Binding-site contacts:
Ligand atom O5 contacts residue LYS291 of chain 1.B at 3.2 Å (salt-bridge).
Ligand atom O4 contacts residue LYS184 of chain 1.B at 3.4 Å (salt-bridge).
Ligand atom C5 contacts residue LYS291 of chain 1.B at 3.1 Å.
Ligand atom O6A contacts residue ARG312 of chain 1.B at 3.3 Å (salt-bridge).
Ligand atom O3 contacts residue ASP261 of chain 1.B at 2.7 Å (salt-bridge).
Ligand atom O5 contacts residue ASN252 of chain 1.B at 3.1 Å (h-bond).
Ligand atom O6A contacts residue SER262 of chain 1.B at 2.7 Å (h-bond).
Ligand atom O6B contacts residue LYS184 of chain 1.B at 2.9 Å (salt-bridge).
Ligand atom O2 contacts residue LYS184 of chain 1.B at 3.0 Å (salt-bridge).
Ligand atom O3 contacts residue LYS291 of chain 1.B at 3.0 Å (salt-bridge).
Ligand atom O6A contacts residue GLU286 of chain 1.B at 2.5 Å (salt-bridge).
Ligand atom C4 contacts residue ARG312 of chain 1.B at 3.5 Å.
Ligand atom O3 contacts residue GLN215 of chain 1.B at 3.0 Å (h-bond).
Ligand atom C2 contacts residue SER253 of chain 1.B at 3.5 Å.
Ligand atom O6B contacts residue SER262 of chain 1.B at 2.7 Å (h-bond).
Ligand atom O4 contacts residue LYS291 of chain 1.B at 3.0 Å (salt-bridge).
Ligand atom C6 contacts residue GLU286 of chain 1.B at 3.1 Å.
Ligand atom O1 contacts residue ARG146 of chain 1.B at 3.4 Å (salt-bridge).
Ligand atom C3 contacts residue ASN394 of chain 1.B at 3.6 Å.
Ligand atom O2 contacts residue ASN394 of chain 1.B at 3.4 Å.
Ligand atom O6B contacts residue GLU255 of chain 1.B at 3.5 Å (salt-bridge).
Ligand atom O6A contacts residue ARG258 of chain 1.B at 2.8 Å (salt-bridge).
Ligand atom O6B contacts residue NA1 of chain 1.G at 2.3 Å (h-bond).
Ligand atom C4 contacts residue MLI1 of chain 1.H at 3.0 Å.
Ligand atom C6 contacts residue LYS291 of chain 1.B at 3.6 Å.
Ligand atom C3 contacts residue ASP261 of chain 1.B at 3.5 Å.
Ligand atom O6B contacts residue ARG285 of chain 1.B at 3.3 Å (salt-bridge).
Ligand atom O6B contacts residue ASN252 of chain 1.B at 2.9 Å (h-bond).
Ligand atom O3 contacts residue HIS313 of chain 1.B at 2.9 Å (h-bond).
Ligand atom O2 contacts residue SER253 of chain 1.B at 2.8 Å (h-bond).
Ligand atom C6 contacts residue SER262 of chain 1.B at 3.5 Å.
Ligand atom O6A contacts residue MLI1 of chain 1.H at 3.5 Å (h-bond).
Ligand atom O5 contacts residue ARG146 of chain 1.B at 2.9 Å (salt-bridge).
Ligand atom O6A contacts residue LYS291 of chain 1.B at 3.0 Å (salt-bridge).
Ligand atom O3 contacts residue LYS184 of chain 1.B at 2.8 Å (salt-bridge).
Ligand atom O6B contacts residue GLU286 of chain 1.B at 2.9 Å (salt-bridge).
Ligand atom C6 contacts residue NA1 of chain 1.G at 3.3 Å.
Ligand atom C3 contacts residue HIS313 of chain 1.B at 3.6 Å.
Ligand atom O6A contacts residue ASP261 of chain 1.B at 3.2 Å.
Ligand atom O6B contacts residue ARG146 of chain 1.B at 2.8 Å (salt-bridge).

The protein below binds the small molecule below.
Small molecule (SMILES): O=C1O[C@@H](C(=O)O)[C@@H](O[C@@H]2O[C@@H](C(=O)O)[C@@H](O[C@@H]3O[C@@H](C(=O)O)C[C@H](O)[C@@H]3O)[C@H](O)[C@@H]2O)[C@H](O)[C@@H]1O

Sequence of chain 1.B:
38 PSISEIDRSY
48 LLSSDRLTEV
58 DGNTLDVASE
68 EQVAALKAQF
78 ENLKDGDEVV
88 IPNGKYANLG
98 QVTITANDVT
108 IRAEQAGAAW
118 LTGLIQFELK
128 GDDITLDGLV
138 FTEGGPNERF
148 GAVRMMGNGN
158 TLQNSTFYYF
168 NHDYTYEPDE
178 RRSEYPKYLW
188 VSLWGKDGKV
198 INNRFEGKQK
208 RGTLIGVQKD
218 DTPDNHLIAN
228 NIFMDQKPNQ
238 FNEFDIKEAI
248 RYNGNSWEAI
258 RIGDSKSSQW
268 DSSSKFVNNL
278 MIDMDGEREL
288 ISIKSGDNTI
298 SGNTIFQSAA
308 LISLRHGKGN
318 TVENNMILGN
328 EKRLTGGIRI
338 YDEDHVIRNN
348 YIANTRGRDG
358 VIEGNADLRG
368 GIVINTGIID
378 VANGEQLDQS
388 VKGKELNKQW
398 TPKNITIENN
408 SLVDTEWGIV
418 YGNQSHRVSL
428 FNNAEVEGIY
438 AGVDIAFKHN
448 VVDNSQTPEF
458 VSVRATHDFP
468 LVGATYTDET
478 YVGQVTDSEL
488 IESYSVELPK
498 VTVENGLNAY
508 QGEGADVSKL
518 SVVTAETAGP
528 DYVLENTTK